Binding-site contacts:
Ligand atom C4 contacts residue TRP344 of chain 1.A at 3.6 Å (hydrophobic).
Ligand atom O2 contacts residue LYS19 of chain 1.A at 2.8 Å (salt-bridge).
Ligand atom O3 contacts residue ASP69 of chain 1.A at 2.6 Å (salt-bridge).
Ligand atom O2 contacts residue ALA67 of chain 1.A at 3.5 Å.
Ligand atom C3 contacts residue TRP66 of chain 1.A at 3.7 Å (hydrophobic).
Ligand atom C1 contacts residue ASP18 of chain 1.A at 3.6 Å.
Ligand atom O2 contacts residue TRP66 of chain 1.A at 3.3 Å (h-bond).
Ligand atom O3 contacts residue TRP344 of chain 1.A at 3.9 Å.
Ligand atom C3 contacts residue ASP69 of chain 1.A at 3.4 Å.
Ligand atom O2 contacts residue GLU115 of chain 1.A at 2.8 Å (salt-bridge).
Ligand atom O3 contacts residue GLU115 of chain 1.A at 3.8 Å.
Ligand atom O3 contacts residue TRP66 of chain 1.A at 3.3 Å (h-bond).
Ligand atom O1 contacts residue ASP18 of chain 1.A at 2.9 Å (salt-bridge).
Ligand atom C2 contacts residue TRP234 of chain 1.A at 3.8 Å (hydrophobic).
Ligand atom O6 contacts residue GLU157 of chain 1.A at 2.8 Å (salt-bridge).
Ligand atom O1 contacts residue LYS19 of chain 1.A at 3.0 Å (salt-bridge).
Ligand atom O2 contacts residue ASP69 of chain 1.A at 2.7 Å (salt-bridge).
Ligand atom C4 contacts residue TYR159 of chain 1.A at 3.9 Å (hydrophobic).
Ligand atom C2 contacts residue GLU115 of chain 1.A at 3.5 Å.
Ligand atom O2 contacts residue MET334 of chain 1.A at 3.9 Å.
Ligand atom C1 contacts residue TRP234 of chain 1.A at 3.8 Å (hydrophobic).
Ligand atom C1 contacts residue LYS19 of chain 1.A at 3.7 Å.
Ligand atom O6 contacts residue PHE160 of chain 1.A at 3.8 Å.
Ligand atom O6 contacts residue TYR159 of chain 1.A at 3.0 Å (h-bond).
Ligand atom C4 contacts residue ARG70 of chain 1.A at 3.9 Å.
Ligand atom O4 contacts residue ARG70 of chain 1.A at 2.8 Å (salt-bridge).
Ligand atom C2 contacts residue ASP69 of chain 1.A at 3.3 Å.
Ligand atom O5 contacts residue TYR159 of chain 1.A at 3.3 Å.
Ligand atom O4 contacts residue TRP344 of chain 1.A at 3.8 Å.
Ligand atom C6 contacts residue GLU157 of chain 1.A at 3.4 Å.
Ligand atom O1 contacts residue ASN16 of chain 1.A at 3.7 Å.
Ligand atom C6 contacts residue TRP344 of chain 1.A at 3.6 Å (hydrophobic).
Ligand atom O3 contacts residue ALA67 of chain 1.A at 3.4 Å.
Ligand atom O3 contacts residue ARG70 of chain 1.A at 2.7 Å (salt-bridge).
Ligand atom C1 contacts residue TYR159 of chain 1.A at 3.6 Å (hydrophobic).
Ligand atom O6 contacts residue PRO158 of chain 1.A at 3.4 Å.
Ligand atom C2 contacts residue LYS19 of chain 1.A at 3.8 Å.
Ligand atom C2 contacts residue MET334 of chain 1.A at 3.9 Å (hydrophobic).
Ligand atom C6 contacts residue TYR159 of chain 1.A at 3.7 Å (hydrophobic).
Ligand atom C6 contacts residue PRO158 of chain 1.A at 3.8 Å (hydrophobic).

A protein and the small-molecule ligand that binds it are described below.
Small molecule (SMILES): OC[C@H]1O[C@H](O[C@H]2[C@H](O)[C@@H](O)[C@@H](O)O[C@@H]2CO)[C@H](O)[C@@H](O)[C@@H]1O

Sequence of chain 1.A:
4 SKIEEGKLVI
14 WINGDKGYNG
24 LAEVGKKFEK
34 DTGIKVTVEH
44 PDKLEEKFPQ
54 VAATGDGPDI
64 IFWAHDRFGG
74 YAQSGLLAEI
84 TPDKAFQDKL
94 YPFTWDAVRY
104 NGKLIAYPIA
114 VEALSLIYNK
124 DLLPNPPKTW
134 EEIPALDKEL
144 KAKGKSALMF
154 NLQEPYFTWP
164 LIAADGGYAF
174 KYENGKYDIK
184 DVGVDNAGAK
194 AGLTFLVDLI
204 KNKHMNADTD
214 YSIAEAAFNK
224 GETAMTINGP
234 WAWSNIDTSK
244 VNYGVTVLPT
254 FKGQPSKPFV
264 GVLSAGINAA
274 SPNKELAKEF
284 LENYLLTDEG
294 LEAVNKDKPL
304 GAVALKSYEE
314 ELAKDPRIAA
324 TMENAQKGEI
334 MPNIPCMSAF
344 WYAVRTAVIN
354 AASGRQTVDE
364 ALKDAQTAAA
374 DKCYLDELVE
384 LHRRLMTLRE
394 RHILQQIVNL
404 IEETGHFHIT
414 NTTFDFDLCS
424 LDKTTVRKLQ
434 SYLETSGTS